The small molecule below binds the protein below.
Small molecule (SMILES): CC(C)C[C@H](NC(=O)[C@H](CCc1ccccc1)NC(=O)CN1CCOCC1)C(=O)N[C@@H](Cc1ccccc1)C(=O)N[C@@H](CC(C)C)[C@@H](O)[C@H](C)CO

Sequence of chain 1.V:
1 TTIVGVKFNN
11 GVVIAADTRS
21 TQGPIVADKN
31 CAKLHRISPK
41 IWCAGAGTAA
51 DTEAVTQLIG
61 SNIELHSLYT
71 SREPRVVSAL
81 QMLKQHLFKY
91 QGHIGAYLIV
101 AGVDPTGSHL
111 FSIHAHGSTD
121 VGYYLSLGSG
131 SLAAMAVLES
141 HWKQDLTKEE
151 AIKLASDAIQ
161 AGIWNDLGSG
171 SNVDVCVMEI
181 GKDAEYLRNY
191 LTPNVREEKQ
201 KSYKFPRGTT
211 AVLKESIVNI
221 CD

Sequence of chain 1.W:
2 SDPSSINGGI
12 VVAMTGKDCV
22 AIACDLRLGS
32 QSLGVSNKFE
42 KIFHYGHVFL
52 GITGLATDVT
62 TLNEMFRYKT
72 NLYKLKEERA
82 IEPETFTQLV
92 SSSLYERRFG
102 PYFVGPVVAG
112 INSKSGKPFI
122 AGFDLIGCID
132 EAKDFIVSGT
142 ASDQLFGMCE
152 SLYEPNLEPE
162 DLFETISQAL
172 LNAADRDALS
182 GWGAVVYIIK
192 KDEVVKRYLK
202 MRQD

Binding-site contacts:
Ligand atom O48 contacts residue THR1 of chain 1.V at 2.3 Å (h-bond).
Ligand atom C58 contacts residue GLY168 of chain 1.V at 3.2 Å.
Ligand atom C51 contacts residue THR1 of chain 1.V at 1.5 Å.
Ligand atom C31 contacts residue GLY47 of chain 1.V at 3.4 Å.
Ligand atom C46 contacts residue SER20 of chain 1.V at 3.3 Å.
Ligand atom O48 contacts residue GLY47 of chain 1.V at 2.9 Å (h-bond).
Ligand atom C18 contacts residue ARG99 of chain 1.W at 3.8 Å.
Ligand atom C11 contacts residue ASP125 of chain 1.W at 3.8 Å.
Ligand atom C32 contacts residue THR21 of chain 1.V at 3.8 Å.
Ligand atom C38 contacts residue GLY47 of chain 1.V at 3.6 Å.
Ligand atom C43 contacts residue GLY47 of chain 1.V at 3.5 Å.
Ligand atom N22 contacts residue ASP125 of chain 1.W at 3.3 Å (salt-bridge).
Ligand atom C47 contacts residue THR1 of chain 1.V at 1.4 Å.
Ligand atom C15 contacts residue THR48 of chain 1.V at 3.8 Å.
Ligand atom N41 contacts residue THR1 of chain 1.V at 3.6 Å.
Ligand atom O9 contacts residue ASP125 of chain 1.W at 3.5 Å.
Ligand atom C13 contacts residue ILE127 of chain 1.W at 3.7 Å (hydrophobic).
Ligand atom C23 contacts residue THR21 of chain 1.V at 3.6 Å.
Ligand atom C39 contacts residue GLY47 of chain 1.V at 3.7 Å.
Ligand atom C44 contacts residue THR1 of chain 1.V at 3.6 Å.
Ligand atom C19 contacts residue ILE127 of chain 1.W at 3.6 Å (hydrophobic).
Ligand atom C42 contacts residue THR1 of chain 1.V at 2.3 Å.
Ligand atom O48 contacts residue ALA46 of chain 1.V at 3.6 Å.
Ligand atom C43 contacts residue THR1 of chain 1.V at 2.7 Å.
Ligand atom O60 contacts residue THR1 of chain 1.V at 2.9 Å (h-bond).
Ligand atom C27 contacts residue SER20 of chain 1.V at 3.3 Å.
Ligand atom C14 contacts residue ILE127 of chain 1.W at 3.8 Å (hydrophobic).
Ligand atom C37 contacts residue THR48 of chain 1.V at 3.6 Å.
Ligand atom C58 contacts residue THR21 of chain 1.V at 3.6 Å.
Ligand atom C58 contacts residue THR1 of chain 1.V at 2.5 Å.
Ligand atom C45 contacts residue GLY45 of chain 1.V at 3.8 Å.
Ligand atom N41 contacts residue GLY47 of chain 1.V at 3.0 Å (h-bond).
Ligand atom O21 contacts residue GLN22 of chain 1.V at 3.6 Å.
Ligand atom O40 contacts residue SER20 of chain 1.V at 3.4 Å (h-bond).
Ligand atom C59 contacts residue THR1 of chain 1.V at 2.5 Å.
Ligand atom O29 contacts residue ALA49 of chain 1.V at 3.0 Å (h-bond).
Ligand atom C24 contacts residue ALA49 of chain 1.V at 3.7 Å (hydrophobic).
Ligand atom N30 contacts residue THR21 of chain 1.V at 3.1 Å (h-bond).
Ligand atom C26 contacts residue ASP125 of chain 1.W at 3.5 Å.
Ligand atom O40 contacts residue THR21 of chain 1.V at 3.0 Å (h-bond).